Binding-site contacts:
Ligand atom C8 contacts residue THR225 of chain 1.E at 4.1 Å.
Ligand atom C7 contacts residue GLY159 of chain 1.E at 4.2 Å.
Ligand atom C6 contacts residue LYS161 of chain 1.E at 3.7 Å.
Ligand atom C4 contacts residue ASN224 of chain 1.E at 4.2 Å.
Ligand atom C1 contacts residue ASN224 of chain 1.E at 1.4 Å.
Ligand atom O5 contacts residue LYS161 of chain 1.E at 3.8 Å.
Ligand atom C8 contacts residue ASN224 of chain 1.E at 3.3 Å.
Ligand atom O7 contacts residue GLY159 of chain 1.E at 3.7 Å.
Ligand atom O7 contacts residue THR225 of chain 1.E at 4.2 Å.
Ligand atom C7 contacts residue ASN224 of chain 1.E at 3.5 Å.
Ligand atom O7 contacts residue ASN224 of chain 1.E at 4.2 Å.
Ligand atom C7 contacts residue THR225 of chain 1.E at 4.2 Å.
Ligand atom C8 contacts residue GLY159 of chain 1.E at 4.3 Å.
Ligand atom C1 contacts residue LYS161 of chain 1.E at 4.0 Å.
Ligand atom C6 contacts residue GLY159 of chain 1.E at 4.0 Å.
Ligand atom N2 contacts residue ASN224 of chain 1.E at 2.9 Å (h-bond).
Ligand atom C6 contacts residue GLY160 of chain 1.E at 3.8 Å.
Ligand atom C5 contacts residue LYS161 of chain 1.E at 3.6 Å.
Ligand atom C5 contacts residue ASN224 of chain 1.E at 3.6 Å.
Ligand atom C3 contacts residue ASN224 of chain 1.E at 3.8 Å.
Ligand atom C2 contacts residue ASN224 of chain 1.E at 2.4 Å.
Ligand atom O7 contacts residue THR226 of chain 1.E at 3.9 Å.
Ligand atom O5 contacts residue ASN224 of chain 1.E at 2.3 Å (h-bond).

A protein and the small-molecule ligand that binds it are described below.
Small molecule (SMILES): CC(=O)N[C@H]1[C@H](O[C@H]2[C@H](O)[C@@H](NC(C)=O)CO[C@@H]2CO)O[C@H](CO)[C@@H](O)[C@@H]1O

Sequence of chain 1.E:
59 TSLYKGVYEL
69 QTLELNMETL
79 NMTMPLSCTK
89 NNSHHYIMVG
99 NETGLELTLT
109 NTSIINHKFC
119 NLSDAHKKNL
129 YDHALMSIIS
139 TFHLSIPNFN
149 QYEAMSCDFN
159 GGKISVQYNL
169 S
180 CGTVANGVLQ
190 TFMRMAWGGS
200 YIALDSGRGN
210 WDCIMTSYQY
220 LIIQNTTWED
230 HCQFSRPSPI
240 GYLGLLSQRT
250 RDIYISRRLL